Sequence of chain 2.A:
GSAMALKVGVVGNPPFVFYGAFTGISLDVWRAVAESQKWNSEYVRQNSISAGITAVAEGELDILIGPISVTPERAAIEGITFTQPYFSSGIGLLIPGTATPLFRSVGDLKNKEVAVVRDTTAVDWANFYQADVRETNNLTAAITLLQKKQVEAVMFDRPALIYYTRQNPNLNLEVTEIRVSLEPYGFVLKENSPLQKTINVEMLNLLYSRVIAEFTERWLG

Binding-site contacts:
Ligand atom CB contacts residue ASP162 of chain 2.A at 3.8 Å.
Ligand atom C contacts residue PRO72 of chain 2.A at 4.1 Å (hydrophobic).
Ligand atom OE2 contacts residue GLY12 of chain 2.A at 3.9 Å.
Ligand atom CD contacts residue PHE161 of chain 2.A at 3.5 Å (hydrophobic).
Ligand atom OXT contacts residue THR126 of chain 2.A at 3.0 Å (h-bond).
Ligand atom CA contacts residue SER74 of chain 2.A at 3.8 Å.
Ligand atom CA contacts residue PRO72 of chain 2.A at 3.6 Å (hydrophobic).
Ligand atom C contacts residue THR126 of chain 2.A at 4.0 Å.
Ligand atom N contacts residue ASP162 of chain 2.A at 2.7 Å (salt-bridge).
Ligand atom OE2 contacts residue PRO72 of chain 2.A at 3.4 Å.
Ligand atom N contacts residue SER74 of chain 2.A at 2.9 Å (h-bond).
Ligand atom O contacts residue ILE73 of chain 2.A at 3.8 Å.
Ligand atom CB contacts residue PRO72 of chain 2.A at 3.5 Å (hydrophobic).
Ligand atom CG contacts residue ASP162 of chain 2.A at 3.2 Å.
Ligand atom CA contacts residue ASP162 of chain 2.A at 3.5 Å.
Ligand atom OE1 contacts residue PHE161 of chain 2.A at 3.7 Å.
Ligand atom OXT contacts residue ARG79 of chain 2.A at 2.9 Å (salt-bridge).
Ligand atom OE1 contacts residue GLY12 of chain 2.A at 3.6 Å.
Ligand atom N contacts residue PRO72 of chain 2.A at 2.8 Å (h-bond).
Ligand atom CG contacts residue PHE161 of chain 2.A at 3.9 Å (hydrophobic).
Ligand atom CG contacts residue PRO72 of chain 2.A at 3.8 Å (hydrophobic).
Ligand atom CD contacts residue PRO72 of chain 2.A at 3.8 Å (hydrophobic).
Ligand atom C contacts residue SER74 of chain 2.A at 3.6 Å.
Ligand atom O contacts residue ARG79 of chain 2.A at 2.7 Å (salt-bridge).
Ligand atom CD contacts residue ASN13 of chain 2.A at 3.5 Å.
Ligand atom O contacts residue SER74 of chain 2.A at 2.8 Å (h-bond).
Ligand atom CB contacts residue ILE54 of chain 2.A at 4.0 Å (hydrophobic).
Ligand atom OXT contacts residue THR125 of chain 2.A at 3.2 Å.
Ligand atom C contacts residue ARG79 of chain 2.A at 3.5 Å.
Ligand atom OE2 contacts residue ASN13 of chain 2.A at 3.0 Å (h-bond).
Ligand atom O contacts residue THR126 of chain 2.A at 4.1 Å.
Ligand atom OXT contacts residue ASP124 of chain 2.A at 4.1 Å.
Ligand atom OE2 contacts residue PHE161 of chain 2.A at 3.7 Å.
Ligand atom N contacts residue TYR190 of chain 2.A at 3.6 Å.
Ligand atom CD contacts residue GLY12 of chain 2.A at 4.0 Å.
Ligand atom OXT contacts residue ILE54 of chain 2.A at 3.6 Å.
Ligand atom C contacts residue ILE54 of chain 2.A at 3.5 Å (hydrophobic).
Ligand atom OE1 contacts residue ASN13 of chain 2.A at 2.9 Å (h-bond).
Ligand atom O contacts residue PRO72 of chain 2.A at 3.6 Å (h-bond).
Ligand atom O contacts residue ILE54 of chain 2.A at 3.3 Å.

A small-molecule ligand and the protein it binds are described below.
Small molecule (SMILES): N[C@@H](CCC(=O)O)C(=O)O